This small molecule binds to this protein.
Small molecule (SMILES): OC[C@H]1O[C@@H](O)[C@H](F)[C@@H](O)[C@@H]1O

Sequence of chain 3.A:
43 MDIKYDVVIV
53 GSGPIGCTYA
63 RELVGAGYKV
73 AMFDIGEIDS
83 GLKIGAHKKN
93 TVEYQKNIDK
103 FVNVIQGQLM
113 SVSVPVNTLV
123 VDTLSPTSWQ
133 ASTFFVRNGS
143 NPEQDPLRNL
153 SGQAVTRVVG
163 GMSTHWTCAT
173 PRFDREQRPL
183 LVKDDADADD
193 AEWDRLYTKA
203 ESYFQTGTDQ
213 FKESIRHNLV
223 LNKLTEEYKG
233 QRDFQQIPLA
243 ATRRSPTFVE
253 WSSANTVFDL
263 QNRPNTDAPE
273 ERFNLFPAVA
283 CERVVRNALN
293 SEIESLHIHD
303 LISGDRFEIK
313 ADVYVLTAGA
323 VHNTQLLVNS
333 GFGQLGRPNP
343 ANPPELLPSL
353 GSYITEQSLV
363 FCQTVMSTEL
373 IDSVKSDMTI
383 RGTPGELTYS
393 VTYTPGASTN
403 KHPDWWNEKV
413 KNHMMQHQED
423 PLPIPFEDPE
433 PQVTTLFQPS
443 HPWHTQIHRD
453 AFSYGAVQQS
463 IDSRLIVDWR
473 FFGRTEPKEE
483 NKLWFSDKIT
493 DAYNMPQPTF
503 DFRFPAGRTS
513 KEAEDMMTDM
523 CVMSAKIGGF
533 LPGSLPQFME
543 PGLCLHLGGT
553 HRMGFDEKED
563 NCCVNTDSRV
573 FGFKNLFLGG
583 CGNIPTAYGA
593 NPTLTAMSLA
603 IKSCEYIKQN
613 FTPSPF

Binding-site contacts:
Ligand atom C6 contacts residue CYS546 of chain 3.A at 3.7 Å (hydrophobic).
Ligand atom C1 contacts residue THR169 of chain 3.A at 3.8 Å.
Ligand atom O4 contacts residue FDA1 of chain 3.B at 3.5 Å.
Ligand atom O5 contacts residue ARG472 of chain 3.A at 3.7 Å.
Ligand atom C2 contacts residue GLN448 of chain 3.A at 3.3 Å.
Ligand atom F2 contacts residue FDA1 of chain 3.B at 2.8 Å.
Ligand atom O5 contacts residue PHE474 of chain 3.A at 4.1 Å.
Ligand atom C1 contacts residue GLN448 of chain 3.A at 3.7 Å.
Ligand atom O3 contacts residue ASN593 of chain 3.A at 2.5 Å (h-bond).
Ligand atom O6 contacts residue ARG472 of chain 3.A at 3.9 Å.
Ligand atom C6 contacts residue LEU545 of chain 3.A at 3.9 Å (hydrophobic).
Ligand atom O3 contacts residue FDA1 of chain 3.B at 3.1 Å.
Ligand atom C4 contacts residue FDA1 of chain 3.B at 3.9 Å.
Ligand atom C4 contacts residue PHE474 of chain 3.A at 4.0 Å (hydrophobic).
Ligand atom C3 contacts residue ASN593 of chain 3.A at 3.6 Å.
Ligand atom C3 contacts residue FDA1 of chain 3.B at 3.2 Å.
Ligand atom C6 contacts residue LEU361 of chain 3.A at 3.9 Å (hydrophobic).
Ligand atom C1 contacts residue ARG472 of chain 3.A at 3.9 Å.
Ligand atom C2 contacts residue FDA1 of chain 3.B at 3.9 Å.
Ligand atom C1 contacts residue PHE474 of chain 3.A at 4.0 Å (hydrophobic).
Ligand atom C2 contacts residue PHE474 of chain 3.A at 3.8 Å (hydrophobic).
Ligand atom O4 contacts residue HIS548 of chain 3.A at 3.5 Å (h-bond).
Ligand atom F2 contacts residue ASN593 of chain 3.A at 3.4 Å.
Ligand atom F2 contacts residue ALA171 of chain 3.A at 4.1 Å.
Ligand atom O3 contacts residue HIS548 of chain 3.A at 2.7 Å (h-bond).
Ligand atom O1 contacts residue GLN448 of chain 3.A at 3.0 Å (h-bond).
Ligand atom O4 contacts residue CYS546 of chain 3.A at 2.7 Å (h-bond).
Ligand atom F2 contacts residue THR169 of chain 3.A at 3.1 Å.
Ligand atom C3 contacts residue HIS548 of chain 3.A at 3.6 Å.
Ligand atom C2 contacts residue ASN593 of chain 3.A at 3.6 Å.
Ligand atom C2 contacts residue THR169 of chain 3.A at 4.0 Å.
Ligand atom O1 contacts residue ASP452 of chain 3.A at 4.1 Å.
Ligand atom O1 contacts residue HIS450 of chain 3.A at 3.4 Å.
Ligand atom C4 contacts residue CYS546 of chain 3.A at 3.4 Å (hydrophobic).
Ligand atom C4 contacts residue HIS548 of chain 3.A at 3.7 Å.
Ligand atom O6 contacts residue LEU361 of chain 3.A at 3.8 Å.
Ligand atom O1 contacts residue ARG472 of chain 3.A at 3.0 Å.
Ligand atom C3 contacts residue PHE474 of chain 3.A at 4.2 Å (hydrophobic).
Ligand atom F2 contacts residue GLN448 of chain 3.A at 3.0 Å.
Ligand atom O1 contacts residue PHE474 of chain 3.A at 4.1 Å.